Sequence of chain 37.C:
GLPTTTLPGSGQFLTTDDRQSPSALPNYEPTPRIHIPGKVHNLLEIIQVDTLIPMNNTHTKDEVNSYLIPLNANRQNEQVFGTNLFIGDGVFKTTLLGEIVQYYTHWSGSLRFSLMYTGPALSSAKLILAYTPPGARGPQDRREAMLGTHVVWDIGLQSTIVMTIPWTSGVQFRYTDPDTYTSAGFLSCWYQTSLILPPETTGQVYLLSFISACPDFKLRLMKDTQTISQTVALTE

Sequence of chain 37.A:
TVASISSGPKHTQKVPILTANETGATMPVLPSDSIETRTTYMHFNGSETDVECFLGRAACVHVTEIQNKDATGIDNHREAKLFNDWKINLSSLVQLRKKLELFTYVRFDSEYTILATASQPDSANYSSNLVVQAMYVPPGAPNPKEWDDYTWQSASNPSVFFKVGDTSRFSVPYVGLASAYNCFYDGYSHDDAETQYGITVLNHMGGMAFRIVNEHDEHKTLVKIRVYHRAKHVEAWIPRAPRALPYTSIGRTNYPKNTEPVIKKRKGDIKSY

Binding-site contacts:
Ligand atom C7C contacts residue TYR128 of chain 37.A at 3.6 Å (hydrophobic).
Ligand atom O1 contacts residue PHE186 of chain 37.A at 3.5 Å.
Ligand atom C5 contacts residue PHE186 of chain 37.A at 3.5 Å (hydrophobic).
Ligand atom CM1 contacts residue SER107 of chain 37.A at 3.9 Å.
Ligand atom C2B contacts residue MET221 of chain 37.A at 3.5 Å (hydrophobic).
Ligand atom O1 contacts residue ALA24 of chain 37.C at 3.6 Å.
Ligand atom N2 contacts residue ALA24 of chain 37.C at 3.4 Å.
Ligand atom C31 contacts residue VAL176 of chain 37.A at 3.3 Å (hydrophobic).
Ligand atom C3C contacts residue VAL188 of chain 37.A at 3.3 Å (hydrophobic).
Ligand atom C6C contacts residue MET221 of chain 37.A at 3.7 Å (hydrophobic).
Ligand atom C3C contacts residue TYR128 of chain 37.A at 3.9 Å (hydrophobic).
Ligand atom C31 contacts residue SER175 of chain 37.A at 3.6 Å.
Ligand atom C5C contacts residue ILE104 of chain 37.A at 3.8 Å (hydrophobic).
Ligand atom C1B contacts residue MET221 of chain 37.A at 3.8 Å (hydrophobic).
Ligand atom C31 contacts residue PRO174 of chain 37.A at 3.4 Å (hydrophobic).
Ligand atom C4 contacts residue TYR152 of chain 37.A at 3.9 Å (hydrophobic).
Ligand atom C6C contacts residue VAL191 of chain 37.A at 3.2 Å (hydrophobic).
Ligand atom C3B contacts residue MET221 of chain 37.A at 3.8 Å (hydrophobic).
Ligand atom O1 contacts residue TYR152 of chain 37.A at 3.9 Å.
Ligand atom C6B contacts residue TYR197 of chain 37.A at 3.6 Å (hydrophobic).
Ligand atom O1B contacts residue MET221 of chain 37.A at 3.4 Å.
Ligand atom C5B contacts residue LEU106 of chain 37.A at 3.5 Å (hydrophobic).
Ligand atom C5B contacts residue TYR197 of chain 37.A at 3.7 Å (hydrophobic).
Ligand atom C31 contacts residue ALA150 of chain 37.A at 3.5 Å (hydrophobic).
Ligand atom C6B contacts residue LEU106 of chain 37.A at 3.9 Å (hydrophobic).
Ligand atom C3 contacts residue PHE186 of chain 37.A at 3.8 Å (hydrophobic).
Ligand atom C2C contacts residue VAL188 of chain 37.A at 3.2 Å (hydrophobic).
Ligand atom C5 contacts residue TYR152 of chain 37.A at 3.8 Å (hydrophobic).
Ligand atom C5C contacts residue TYR128 of chain 37.A at 3.5 Å (hydrophobic).
Ligand atom O1 contacts residue VAL188 of chain 37.A at 3.8 Å.
Ligand atom O1B contacts residue TYR128 of chain 37.A at 3.9 Å.
Ligand atom N2 contacts residue PHE186 of chain 37.A at 3.7 Å.
Ligand atom N3A contacts residue ASN219 of chain 37.A at 3.0 Å (h-bond).
Ligand atom C4A contacts residue ASN219 of chain 37.A at 3.5 Å.
Ligand atom C4 contacts residue MET224 of chain 37.A at 3.8 Å (hydrophobic).
Ligand atom C3 contacts residue PRO174 of chain 37.A at 3.8 Å (hydrophobic).
Ligand atom C7C contacts residue TYR197 of chain 37.A at 3.8 Å (hydrophobic).
Ligand atom C4C contacts residue TYR152 of chain 37.A at 3.8 Å (hydrophobic).
Ligand atom C4B contacts residue LEU106 of chain 37.A at 3.7 Å (hydrophobic).
Ligand atom C4 contacts residue PHE186 of chain 37.A at 3.6 Å (hydrophobic).

The small molecule below binds the protein below.
Small molecule (SMILES): Cc1cc(CCCCCCCOc2ccc(C3=N[C@@H](C)CO3)cc2)on1